Sequence of chain 34.C:
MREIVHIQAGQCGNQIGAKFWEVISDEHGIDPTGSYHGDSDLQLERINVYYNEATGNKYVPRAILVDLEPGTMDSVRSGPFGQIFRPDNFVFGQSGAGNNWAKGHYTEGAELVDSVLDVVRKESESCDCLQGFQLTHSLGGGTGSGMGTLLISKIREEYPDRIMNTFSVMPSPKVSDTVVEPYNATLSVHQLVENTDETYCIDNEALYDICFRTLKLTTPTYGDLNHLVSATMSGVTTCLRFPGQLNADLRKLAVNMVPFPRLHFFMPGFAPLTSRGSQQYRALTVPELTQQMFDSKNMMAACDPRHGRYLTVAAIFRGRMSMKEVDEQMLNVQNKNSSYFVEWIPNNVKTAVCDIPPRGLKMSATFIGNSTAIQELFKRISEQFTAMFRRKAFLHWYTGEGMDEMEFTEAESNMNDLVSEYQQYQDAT

The small molecule below binds the protein below.
Small molecule (SMILES): CC(=O)O[C@H]1C(=O)[C@@]2(C)[C@H]([C@H](OC(=O)c3ccccc3)[C@]3(O)C[C@H](OC(=O)[C@H](O)[C@@H](NC(=O)c4ccccc4)c4ccccc4)C(C)=C1C3(C)C)[C@]1(OC(C)=O)CO[C@@H]1C[C@@H]2O

Binding-site contacts:
Ligand atom O14 contacts residue HIS227 of chain 34.C at 2.1 Å (h-bond).
Ligand atom C17 contacts residue LEU361 of chain 34.C at 3.9 Å (hydrophobic).
Ligand atom C14 contacts residue THR274 of chain 34.C at 3.6 Å.
Ligand atom O08 contacts residue ARG276 of chain 34.C at 3.3 Å.
Ligand atom O13 contacts residue ARG359 of chain 34.C at 3.1 Å (salt-bridge).
Ligand atom C13 contacts residue HIS227 of chain 34.C at 3.9 Å.
Ligand atom C09 contacts residue HIS227 of chain 34.C at 3.3 Å.
Ligand atom O07 contacts residue ARG276 of chain 34.C at 3.8 Å.
Ligand atom C16 contacts residue PRO272 of chain 34.C at 3.6 Å (hydrophobic).
Ligand atom O06 contacts residue THR274 of chain 34.C at 3.1 Å (h-bond).
Ligand atom C31 contacts residue HIS227 of chain 34.C at 3.8 Å.
Ligand atom C07 contacts residue HIS227 of chain 34.C at 2.3 Å.
Ligand atom C41 contacts residue SER234 of chain 34.C at 3.7 Å.
Ligand atom C14 contacts residue LEU215 of chain 34.C at 3.8 Å (hydrophobic).
Ligand atom O13 contacts residue PRO358 of chain 34.C at 3.5 Å.
Ligand atom C15 contacts residue PRO272 of chain 34.C at 3.3 Å (hydrophobic).
Ligand atom O06 contacts residue PRO272 of chain 34.C at 3.6 Å.
Ligand atom C08 contacts residue LEU228 of chain 34.C at 3.6 Å (hydrophobic).
Ligand atom C06 contacts residue ASP224 of chain 34.C at 3.4 Å.
Ligand atom C39 contacts residue ALA231 of chain 34.C at 3.8 Å (hydrophobic).
Ligand atom C28 contacts residue PRO358 of chain 34.C at 3.8 Å (hydrophobic).
Ligand atom O05 contacts residue LEU361 of chain 34.C at 3.8 Å.
Ligand atom C19 contacts residue THR274 of chain 34.C at 3.2 Å.
Ligand atom C42 contacts residue VAL23 of chain 34.C at 3.4 Å (hydrophobic).
Ligand atom C05 contacts residue HIS227 of chain 34.C at 2.9 Å.
Ligand atom C30 contacts residue HIS227 of chain 34.C at 3.1 Å.
Ligand atom C44 contacts residue GLY360 of chain 34.C at 3.9 Å.
Ligand atom C19 contacts residue ARG276 of chain 34.C at 3.9 Å.
Ligand atom C40 contacts residue VAL23 of chain 34.C at 3.5 Å (hydrophobic).
Ligand atom O12 contacts residue GLY360 of chain 34.C at 3.4 Å (h-bond).
Ligand atom O13 contacts residue GLY360 of chain 34.C at 3.8 Å.
Ligand atom O06 contacts residue LEU215 of chain 34.C at 3.7 Å.
Ligand atom C36 contacts residue HIS227 of chain 34.C at 3.7 Å.
Ligand atom C40 contacts residue SER234 of chain 34.C at 3.1 Å.
Ligand atom C06 contacts residue HIS227 of chain 34.C at 2.3 Å.
Ligand atom C41 contacts residue VAL23 of chain 34.C at 2.8 Å (hydrophobic).
Ligand atom C08 contacts residue HIS227 of chain 34.C at 2.9 Å.
Ligand atom C04 contacts residue HIS227 of chain 34.C at 3.3 Å.
Ligand atom O06 contacts residue LEU273 of chain 34.C at 3.6 Å.
Ligand atom C44 contacts residue LEU361 of chain 34.C at 3.8 Å (hydrophobic).